Binding-site contacts:
Ligand atom PT1 contacts residue HIS15 of chain 1.A at 2.2 Å.

A small-molecule ligand and the protein it binds are described below.
Small molecule (SMILES): [NH3+][Pt]1([NH3+])OC(=O)C2(CCC2)C(=O)O1

Sequence of chain 1.A:
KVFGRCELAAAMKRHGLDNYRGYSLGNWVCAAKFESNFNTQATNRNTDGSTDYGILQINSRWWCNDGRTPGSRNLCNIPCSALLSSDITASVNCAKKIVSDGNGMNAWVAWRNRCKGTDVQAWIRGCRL